Sequence of chain 1.A:
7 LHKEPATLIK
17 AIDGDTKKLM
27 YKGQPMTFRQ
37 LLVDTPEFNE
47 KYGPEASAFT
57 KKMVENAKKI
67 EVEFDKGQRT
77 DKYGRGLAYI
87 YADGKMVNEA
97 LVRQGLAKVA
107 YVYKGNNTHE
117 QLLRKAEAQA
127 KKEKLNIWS

Binding-site contacts:
Ligand atom O4 contacts residue LEU37 of chain 1.A at 3.8 Å.
Ligand atom C5' contacts residue TYR107 of chain 1.A at 3.6 Å (hydrophobic).
Ligand atom C4 contacts residue LEU83 of chain 1.A at 3.7 Å (hydrophobic).
Ligand atom O5P contacts residue ASP40 of chain 1.A at 3.2 Å (salt-bridge).
Ligand atom C5M contacts residue ARG35 of chain 1.A at 3.8 Å.
Ligand atom O1P contacts residue LYS78 of chain 1.A at 2.6 Å (salt-bridge).
Ligand atom C2' contacts residue TYR107 of chain 1.A at 3.8 Å (hydrophobic).
Ligand atom C2 contacts residue ASP77 of chain 1.A at 4.1 Å.
Ligand atom C4' contacts residue ARG81 of chain 1.A at 3.8 Å.
Ligand atom O4 contacts residue LEU83 of chain 1.A at 3.7 Å.
Ligand atom O5' contacts residue ARG35 of chain 1.A at 3.6 Å.
Ligand atom P1 contacts residue LYS78 of chain 1.A at 3.7 Å.
Ligand atom C5M contacts residue GLN36 of chain 1.A at 3.9 Å.
Ligand atom O1P contacts residue TYR79 of chain 1.A at 3.5 Å (h-bond).
Ligand atom O2P contacts residue TYR79 of chain 1.A at 2.6 Å (h-bond).
Ligand atom C5' contacts residue ARG81 of chain 1.A at 4.0 Å.
Ligand atom C2' contacts residue TYR109 of chain 1.A at 3.4 Å (hydrophobic).
Ligand atom C5M contacts residue TYR107 of chain 1.A at 3.8 Å (hydrophobic).
Ligand atom O4P contacts residue ARG81 of chain 1.A at 2.8 Å (salt-bridge).
Ligand atom C5 contacts residue LEU83 of chain 1.A at 4.0 Å (hydrophobic).
Ligand atom P2 contacts residue CA1 of chain 1.B at 4.1 Å.
Ligand atom C2 contacts residue TYR109 of chain 1.A at 3.8 Å (hydrophobic).
Ligand atom N3 contacts residue LEU83 of chain 1.A at 3.8 Å.
Ligand atom O4P contacts residue ARG35 of chain 1.A at 2.9 Å (salt-bridge).
Ligand atom P2 contacts residue ARG81 of chain 1.A at 4.0 Å.
Ligand atom P2 contacts residue ARG35 of chain 1.A at 3.6 Å.
Ligand atom C4 contacts residue TYR109 of chain 1.A at 3.6 Å (hydrophobic).
Ligand atom O5P contacts residue CA1 of chain 1.B at 3.1 Å.
Ligand atom O4 contacts residue TYR109 of chain 1.A at 3.8 Å.
Ligand atom C3' contacts residue TYR107 of chain 1.A at 4.0 Å (hydrophobic).
Ligand atom O3' contacts residue LYS78 of chain 1.A at 3.5 Å (salt-bridge).
Ligand atom O4' contacts residue ARG81 of chain 1.A at 3.1 Å (salt-bridge).
Ligand atom O2 contacts residue ASP77 of chain 1.A at 4.0 Å.
Ligand atom O2 contacts residue TYR109 of chain 1.A at 3.9 Å.
Ligand atom O5' contacts residue ARG81 of chain 1.A at 3.0 Å (salt-bridge).
Ligand atom O5P contacts residue ARG35 of chain 1.A at 2.9 Å (salt-bridge).
Ligand atom P1 contacts residue TYR79 of chain 1.A at 3.6 Å.
Ligand atom C6 contacts residue ARG81 of chain 1.A at 4.1 Å.
Ligand atom N3 contacts residue TYR109 of chain 1.A at 3.4 Å.
Ligand atom C5 contacts residue TYR107 of chain 1.A at 4.1 Å (hydrophobic).

This small molecule binds to this protein.
Small molecule (SMILES): Cc1cn([C@H]2C[C@H](OP(=O)(O)O)[C@@H](COP(=O)(O)O)O2)c(=O)[nH]c1=O